Binding-site contacts:
Ligand atom C7 contacts residue THR604 of chain 1.B at 4.5 Å.
Ligand atom C4 contacts residue ASN603 of chain 1.B at 4.2 Å.
Ligand atom O6 contacts residue ASN603 of chain 1.B at 4.3 Å.
Ligand atom O7 contacts residue THR604 of chain 1.B at 3.9 Å.
Ligand atom O7 contacts residue ASN603 of chain 1.B at 3.0 Å (h-bond).
Ligand atom C3 contacts residue ASN603 of chain 1.B at 3.8 Å.
Ligand atom C2 contacts residue ASN603 of chain 1.B at 2.5 Å.
Ligand atom C8 contacts residue ASN603 of chain 1.B at 4.4 Å.
Ligand atom C1 contacts residue ASN603 of chain 1.B at 1.4 Å.
Ligand atom C7 contacts residue ASN603 of chain 1.B at 3.3 Å.
Ligand atom C8 contacts residue THR604 of chain 1.B at 4.0 Å.
Ligand atom O5 contacts residue ASN603 of chain 1.B at 2.4 Å (h-bond).
Ligand atom N2 contacts residue ASN603 of chain 1.B at 2.9 Å (h-bond).
Ligand atom C5 contacts residue ASN603 of chain 1.B at 3.7 Å.

This small molecule binds to this protein.
Small molecule (SMILES): CC(=O)N[C@@H]1[C@@H](O)[C@H](O)[C@@H](CO)O[C@H]1O

Sequence of chain 1.B:
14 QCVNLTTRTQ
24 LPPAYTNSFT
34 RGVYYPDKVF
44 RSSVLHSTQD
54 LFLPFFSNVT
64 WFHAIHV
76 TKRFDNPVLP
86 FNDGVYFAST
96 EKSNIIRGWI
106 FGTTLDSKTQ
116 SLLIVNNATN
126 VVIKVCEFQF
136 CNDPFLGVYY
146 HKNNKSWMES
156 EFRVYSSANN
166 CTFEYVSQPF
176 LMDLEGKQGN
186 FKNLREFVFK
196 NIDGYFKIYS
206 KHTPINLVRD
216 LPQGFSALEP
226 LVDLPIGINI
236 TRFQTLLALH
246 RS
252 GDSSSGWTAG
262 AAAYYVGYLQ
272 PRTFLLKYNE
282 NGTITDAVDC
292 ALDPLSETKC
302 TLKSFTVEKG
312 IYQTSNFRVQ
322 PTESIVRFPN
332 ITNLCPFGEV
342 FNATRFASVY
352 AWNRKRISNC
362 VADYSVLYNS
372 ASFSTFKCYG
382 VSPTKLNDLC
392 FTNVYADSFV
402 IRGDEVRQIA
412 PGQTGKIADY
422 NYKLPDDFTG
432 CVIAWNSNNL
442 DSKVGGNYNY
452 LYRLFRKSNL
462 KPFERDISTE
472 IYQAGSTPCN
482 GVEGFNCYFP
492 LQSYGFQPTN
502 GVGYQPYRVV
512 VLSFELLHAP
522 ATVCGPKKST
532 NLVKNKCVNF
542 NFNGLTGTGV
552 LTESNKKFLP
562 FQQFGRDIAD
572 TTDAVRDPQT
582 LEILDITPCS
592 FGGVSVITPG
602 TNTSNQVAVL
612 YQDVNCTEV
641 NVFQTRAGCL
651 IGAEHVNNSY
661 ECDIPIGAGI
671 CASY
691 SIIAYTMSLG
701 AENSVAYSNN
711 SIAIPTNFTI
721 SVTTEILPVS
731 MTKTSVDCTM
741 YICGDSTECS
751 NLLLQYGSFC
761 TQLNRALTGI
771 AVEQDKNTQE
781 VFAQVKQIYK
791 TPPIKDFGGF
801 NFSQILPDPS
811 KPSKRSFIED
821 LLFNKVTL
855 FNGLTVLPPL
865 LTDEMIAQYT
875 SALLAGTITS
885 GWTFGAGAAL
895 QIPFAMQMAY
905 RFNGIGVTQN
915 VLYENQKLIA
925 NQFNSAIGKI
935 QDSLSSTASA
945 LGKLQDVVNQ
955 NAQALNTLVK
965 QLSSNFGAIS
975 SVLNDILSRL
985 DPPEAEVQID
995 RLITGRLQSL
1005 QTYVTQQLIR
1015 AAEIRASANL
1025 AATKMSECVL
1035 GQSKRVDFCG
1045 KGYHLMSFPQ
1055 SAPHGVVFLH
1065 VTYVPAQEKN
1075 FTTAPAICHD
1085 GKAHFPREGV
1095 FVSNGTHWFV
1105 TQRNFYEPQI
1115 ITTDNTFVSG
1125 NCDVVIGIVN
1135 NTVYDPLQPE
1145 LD